Sequence of chain 1.C:
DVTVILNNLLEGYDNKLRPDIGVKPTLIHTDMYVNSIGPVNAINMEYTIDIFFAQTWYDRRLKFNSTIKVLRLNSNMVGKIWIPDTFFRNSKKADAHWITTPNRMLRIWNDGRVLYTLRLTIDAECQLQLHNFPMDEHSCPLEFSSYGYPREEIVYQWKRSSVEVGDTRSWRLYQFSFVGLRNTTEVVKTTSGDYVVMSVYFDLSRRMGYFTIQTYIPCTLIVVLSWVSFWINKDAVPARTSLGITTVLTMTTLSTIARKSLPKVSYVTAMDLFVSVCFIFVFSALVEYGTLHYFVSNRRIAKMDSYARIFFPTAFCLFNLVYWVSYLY

Binding-site contacts:
Ligand atom O5 contacts residue ASN247 of chain 1.C at 2.4 Å (h-bond).
Ligand atom N2 contacts residue ASN247 of chain 1.C at 2.9 Å (h-bond).
Ligand atom C8 contacts residue THR248 of chain 1.C at 3.8 Å.
Ligand atom O7 contacts residue ASN247 of chain 1.C at 3.4 Å (h-bond).
Ligand atom C8 contacts residue THR249 of chain 1.C at 3.7 Å.
Ligand atom C5 contacts residue ASN247 of chain 1.C at 3.7 Å.
Ligand atom C2 contacts residue ASN247 of chain 1.C at 2.5 Å.
Ligand atom O5 contacts residue ARG224 of chain 1.C at 4.4 Å.
Ligand atom O6 contacts residue ARG224 of chain 1.C at 3.5 Å (salt-bridge).
Ligand atom C8 contacts residue ASN247 of chain 1.C at 3.8 Å.
Ligand atom C1 contacts residue ASN247 of chain 1.C at 1.4 Å.
Ligand atom C7 contacts residue ASN247 of chain 1.C at 3.4 Å.
Ligand atom C4 contacts residue ASN247 of chain 1.C at 4.2 Å.
Ligand atom C5 contacts residue ARG224 of chain 1.C at 4.3 Å.
Ligand atom O6 contacts residue ASN247 of chain 1.C at 3.9 Å.
Ligand atom N2 contacts residue TRP222 of chain 1.C at 3.9 Å.
Ligand atom C2 contacts residue TRP222 of chain 1.C at 4.0 Å (hydrophobic).
Ligand atom C7 contacts residue THR248 of chain 1.C at 4.5 Å.
Ligand atom O5 contacts residue LYS223 of chain 1.C at 4.5 Å.
Ligand atom C6 contacts residue ARG224 of chain 1.C at 3.1 Å.
Ligand atom N2 contacts residue THR249 of chain 1.C at 4.5 Å.
Ligand atom C3 contacts residue ASN247 of chain 1.C at 3.8 Å.
Ligand atom C6 contacts residue ASN247 of chain 1.C at 4.5 Å.

This small molecule binds to this protein.
Small molecule (SMILES): CC(=O)N[C@@H]1[C@@H](O)[C@H](O)[C@@H](CO)O[C@H]1O